Sequence of chain 1.A:
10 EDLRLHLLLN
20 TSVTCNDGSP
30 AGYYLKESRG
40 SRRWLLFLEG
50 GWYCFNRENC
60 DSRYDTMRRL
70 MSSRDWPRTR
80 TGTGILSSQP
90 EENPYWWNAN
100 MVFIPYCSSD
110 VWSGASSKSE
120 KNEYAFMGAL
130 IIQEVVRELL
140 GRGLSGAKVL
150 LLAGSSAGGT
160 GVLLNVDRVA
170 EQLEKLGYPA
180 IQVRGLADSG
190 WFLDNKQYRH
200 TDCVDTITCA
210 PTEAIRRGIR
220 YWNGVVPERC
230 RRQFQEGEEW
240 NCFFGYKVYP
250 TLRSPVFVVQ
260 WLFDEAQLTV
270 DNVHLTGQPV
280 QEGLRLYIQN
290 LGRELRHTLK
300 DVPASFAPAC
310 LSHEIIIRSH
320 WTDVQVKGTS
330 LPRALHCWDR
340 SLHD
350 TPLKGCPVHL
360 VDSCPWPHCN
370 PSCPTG

Binding-site contacts:
Ligand atom C6 contacts residue VAL22 of chain 1.A at 4.1 Å (hydrophobic).
Ligand atom C5 contacts residue SER21 of chain 1.A at 3.5 Å.
Ligand atom O5 contacts residue VAL22 of chain 1.A at 3.4 Å.
Ligand atom C2 contacts residue ASN19 of chain 1.A at 2.4 Å.
Ligand atom C5 contacts residue ASN19 of chain 1.A at 3.6 Å.
Ligand atom C3 contacts residue ASN19 of chain 1.A at 3.8 Å.
Ligand atom O6 contacts residue LEU129 of chain 1.A at 3.9 Å.
Ligand atom N2 contacts residue ASN19 of chain 1.A at 2.9 Å (h-bond).
Ligand atom C1 contacts residue GLU133 of chain 1.A at 4.1 Å.
Ligand atom C1 contacts residue SER21 of chain 1.A at 3.4 Å.
Ligand atom C2 contacts residue GLU133 of chain 1.A at 4.3 Å.
Ligand atom C1 contacts residue ASN19 of chain 1.A at 1.4 Å.
Ligand atom C6 contacts residue LEU129 of chain 1.A at 4.4 Å (hydrophobic).
Ligand atom C4 contacts residue ASN19 of chain 1.A at 4.2 Å.
Ligand atom C7 contacts residue ASN19 of chain 1.A at 3.4 Å.
Ligand atom C5 contacts residue VAL22 of chain 1.A at 4.4 Å (hydrophobic).
Ligand atom O7 contacts residue ARG136 of chain 1.A at 3.2 Å (salt-bridge).
Ligand atom O7 contacts residue ASN19 of chain 1.A at 3.5 Å (h-bond).
Ligand atom O7 contacts residue GLU133 of chain 1.A at 4.1 Å.
Ligand atom O5 contacts residue GLU133 of chain 1.A at 4.0 Å.
Ligand atom O5 contacts residue ASN19 of chain 1.A at 2.3 Å (h-bond).
Ligand atom O5 contacts residue SER21 of chain 1.A at 3.2 Å (h-bond).
Ligand atom O6 contacts residue VAL22 of chain 1.A at 4.0 Å.
Ligand atom C1 contacts residue VAL22 of chain 1.A at 4.3 Å (hydrophobic).
Ligand atom C7 contacts residue ARG136 of chain 1.A at 4.1 Å.
Ligand atom C6 contacts residue SER21 of chain 1.A at 4.0 Å.

The small molecule below binds the protein below.
Small molecule (SMILES): CC(=O)N[C@@H]1[C@@H](O)[C@H](O)[C@@H](CO)O[C@H]1O